Sequence of chain 1.G:
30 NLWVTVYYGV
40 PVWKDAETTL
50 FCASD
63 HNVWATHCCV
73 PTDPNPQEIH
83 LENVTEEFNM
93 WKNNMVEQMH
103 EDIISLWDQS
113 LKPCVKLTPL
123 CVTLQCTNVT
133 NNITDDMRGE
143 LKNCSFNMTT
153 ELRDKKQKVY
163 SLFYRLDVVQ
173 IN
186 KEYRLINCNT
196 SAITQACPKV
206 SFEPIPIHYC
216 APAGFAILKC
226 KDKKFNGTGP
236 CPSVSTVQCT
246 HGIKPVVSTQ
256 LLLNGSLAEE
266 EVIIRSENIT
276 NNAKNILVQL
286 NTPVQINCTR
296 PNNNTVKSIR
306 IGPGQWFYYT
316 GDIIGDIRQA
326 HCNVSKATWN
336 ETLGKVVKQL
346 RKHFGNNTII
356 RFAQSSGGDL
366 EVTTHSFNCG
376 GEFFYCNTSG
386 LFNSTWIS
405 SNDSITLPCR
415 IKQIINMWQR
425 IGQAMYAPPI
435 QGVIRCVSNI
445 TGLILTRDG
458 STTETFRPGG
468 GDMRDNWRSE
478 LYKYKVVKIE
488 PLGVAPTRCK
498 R

The protein below binds the small molecule below.
Small molecule (SMILES): CC(=O)N[C@@H]1[C@@H](O)[C@H](O)[C@@H](CO)O[C@H]1O

Binding-site contacts:
Ligand atom C3 contacts residue THR233 of chain 1.G at 4.4 Å.
Ligand atom C8 contacts residue SER271 of chain 1.G at 3.9 Å.
Ligand atom N2 contacts residue THR233 of chain 1.G at 4.3 Å.
Ligand atom N2 contacts residue ASN231 of chain 1.G at 2.9 Å (h-bond).
Ligand atom C5 contacts residue ASN231 of chain 1.G at 3.8 Å.
Ligand atom C1 contacts residue ASN231 of chain 1.G at 1.5 Å.
Ligand atom C3 contacts residue ASN231 of chain 1.G at 3.9 Å.
Ligand atom C8 contacts residue ILE269 of chain 1.G at 4.2 Å (hydrophobic).
Ligand atom O5 contacts residue THR233 of chain 1.G at 4.5 Å.
Ligand atom O5 contacts residue ASN231 of chain 1.G at 2.5 Å (h-bond).
Ligand atom C2 contacts residue THR233 of chain 1.G at 4.4 Å.
Ligand atom C4 contacts residue ASN231 of chain 1.G at 4.4 Å.
Ligand atom C2 contacts residue ASN231 of chain 1.G at 2.5 Å.
Ligand atom C7 contacts residue HIS348 of chain 1.G at 4.4 Å.
Ligand atom C1 contacts residue THR233 of chain 1.G at 3.7 Å.
Ligand atom C8 contacts residue ASN231 of chain 1.G at 4.3 Å.
Ligand atom C7 contacts residue ASN231 of chain 1.G at 3.1 Å.
Ligand atom O7 contacts residue ASN231 of chain 1.G at 2.9 Å (h-bond).
Ligand atom O7 contacts residue HIS348 of chain 1.G at 3.8 Å.